Sequence of chain 1.A:
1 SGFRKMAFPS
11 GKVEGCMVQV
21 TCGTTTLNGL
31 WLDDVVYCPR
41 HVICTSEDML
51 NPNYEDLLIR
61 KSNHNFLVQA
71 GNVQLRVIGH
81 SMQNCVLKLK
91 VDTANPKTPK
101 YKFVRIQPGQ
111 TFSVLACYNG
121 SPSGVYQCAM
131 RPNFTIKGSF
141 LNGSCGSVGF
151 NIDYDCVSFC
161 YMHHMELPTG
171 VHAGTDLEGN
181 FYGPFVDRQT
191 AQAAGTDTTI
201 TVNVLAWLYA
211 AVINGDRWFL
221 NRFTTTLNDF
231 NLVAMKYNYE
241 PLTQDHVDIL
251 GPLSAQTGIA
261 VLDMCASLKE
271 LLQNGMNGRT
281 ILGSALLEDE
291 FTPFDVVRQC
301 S

A small-molecule ligand and the protein it binds are described below.
Small molecule (SMILES): OCc1cc(F)cc2c1OCOC2

Binding-site contacts:
Ligand atom C05 contacts residue HIS41 of chain 1.A at 3.8 Å.
Ligand atom C02 contacts residue HIS164 of chain 1.A at 4.0 Å.
Ligand atom C08 contacts residue GLN189 of chain 1.A at 4.0 Å.
Ligand atom C11 contacts residue ARG188 of chain 1.A at 3.6 Å.
Ligand atom C09 contacts residue HIS41 of chain 1.A at 4.1 Å.
Ligand atom O01 contacts residue CYS145 of chain 1.A at 3.3 Å (h-bond).
Ligand atom O10 contacts residue GLN189 of chain 1.A at 3.8 Å.
Ligand atom C13 contacts residue ARG188 of chain 1.A at 4.0 Å.
Ligand atom F06 contacts residue HIS41 of chain 1.A at 4.0 Å.
Ligand atom C13 contacts residue HIS41 of chain 1.A at 4.1 Å.
Ligand atom C04 contacts residue HIS41 of chain 1.A at 3.8 Å.
Ligand atom O01 contacts residue HIS164 of chain 1.A at 3.3 Å (h-bond).
Ligand atom C11 contacts residue GLN189 of chain 1.A at 4.3 Å.
Ligand atom C07 contacts residue HIS41 of chain 1.A at 3.8 Å.
Ligand atom O10 contacts residue MET165 of chain 1.A at 3.9 Å.
Ligand atom O12 contacts residue ASP187 of chain 1.A at 3.1 Å.
Ligand atom C07 contacts residue MET49 of chain 1.A at 3.8 Å (hydrophobic).
Ligand atom C13 contacts residue ASP187 of chain 1.A at 3.5 Å.
Ligand atom C13 contacts residue TYR54 of chain 1.A at 4.0 Å (hydrophobic).
Ligand atom C11 contacts residue MET165 of chain 1.A at 3.9 Å (hydrophobic).
Ligand atom C07 contacts residue CYS44 of chain 1.A at 4.2 Å (hydrophobic).
Ligand atom C03 contacts residue GLN189 of chain 1.A at 3.8 Å.
Ligand atom C13 contacts residue GLN189 of chain 1.A at 4.0 Å.
Ligand atom C09 contacts residue GLN189 of chain 1.A at 3.8 Å.
Ligand atom C02 contacts residue MET165 of chain 1.A at 4.3 Å (hydrophobic).
Ligand atom C13 contacts residue MET49 of chain 1.A at 4.0 Å (hydrophobic).
Ligand atom F06 contacts residue CYS44 of chain 1.A at 4.1 Å.
Ligand atom C03 contacts residue HIS41 of chain 1.A at 4.0 Å.
Ligand atom C08 contacts residue HIS41 of chain 1.A at 3.9 Å.
Ligand atom F06 contacts residue MET49 of chain 1.A at 3.4 Å.
Ligand atom C02 contacts residue GLN189 of chain 1.A at 3.9 Å.
Ligand atom O01 contacts residue MET165 of chain 1.A at 4.4 Å.
Ligand atom O10 contacts residue HIS41 of chain 1.A at 4.3 Å.
Ligand atom O12 contacts residue ARG188 of chain 1.A at 3.1 Å (salt-bridge).
Ligand atom O12 contacts residue MET49 of chain 1.A at 4.1 Å.
Ligand atom C02 contacts residue HIS41 of chain 1.A at 4.4 Å.
Ligand atom O01 contacts residue HIS41 of chain 1.A at 3.7 Å.
Ligand atom C11 contacts residue ASP187 of chain 1.A at 3.6 Å.
Ligand atom C05 contacts residue MET49 of chain 1.A at 3.7 Å (hydrophobic).
Ligand atom O12 contacts residue GLN189 of chain 1.A at 3.5 Å (h-bond).